This protein binds this small molecule.
Small molecule (SMILES): CC(=O)N[C@@H]1[C@@H](O)[C@H](O)[C@@H](CO)O[C@H]1O

Binding-site contacts:
Ligand atom C5 contacts residue ASN23 of chain 1.E at 3.4 Å.
Ligand atom C3 contacts residue ASN23 of chain 1.E at 3.4 Å.
Ligand atom C4 contacts residue ASN23 of chain 1.E at 2.7 Å.
Ligand atom C6 contacts residue ASN23 of chain 1.E at 3.4 Å.
Ligand atom O4 contacts residue ASN23 of chain 1.E at 3.3 Å.
Ligand atom O5 contacts residue ASN23 of chain 1.E at 3.6 Å (h-bond).
Ligand atom C1 contacts residue ASN23 of chain 1.E at 4.2 Å.
Ligand atom O3 contacts residue ASN23 of chain 1.E at 3.4 Å (h-bond).
Ligand atom C2 contacts residue ASN23 of chain 1.E at 3.6 Å.
Ligand atom O6 contacts residue ASN23 of chain 1.E at 4.1 Å.

Sequence of chain 1.E:
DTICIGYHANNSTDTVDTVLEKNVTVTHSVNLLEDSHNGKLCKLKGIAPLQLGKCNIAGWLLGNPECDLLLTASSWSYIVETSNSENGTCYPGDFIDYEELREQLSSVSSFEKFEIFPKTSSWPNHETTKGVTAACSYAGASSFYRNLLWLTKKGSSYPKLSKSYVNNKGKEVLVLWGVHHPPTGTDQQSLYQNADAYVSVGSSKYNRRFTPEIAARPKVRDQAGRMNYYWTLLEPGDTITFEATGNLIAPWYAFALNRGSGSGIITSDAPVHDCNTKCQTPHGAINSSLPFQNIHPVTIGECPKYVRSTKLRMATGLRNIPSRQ